Binding-site contacts:
Ligand atom C51 contacts residue NDP1 of chain 1.B at 3.2 Å.
Ligand atom N4' contacts residue TYR121 of chain 1.A at 3.6 Å (h-bond).
Ligand atom C2D contacts residue ALA9 of chain 1.A at 3.6 Å (hydrophobic).
Ligand atom O4' contacts residue ASN64 of chain 1.A at 3.3 Å (h-bond).
Ligand atom C3' contacts residue PRO61 of chain 1.A at 3.6 Å (hydrophobic).
Ligand atom N2' contacts residue GLU30 of chain 1.A at 2.7 Å (salt-bridge).
Ligand atom N3' contacts residue ILE7 of chain 1.A at 3.6 Å (h-bond).
Ligand atom N8' contacts residue PHE31 of chain 1.A at 3.5 Å.
Ligand atom C5D contacts residue NDP1 of chain 1.B at 3.7 Å.
Ligand atom O3' contacts residue PHE31 of chain 1.A at 3.7 Å.
Ligand atom N3' contacts residue PHE34 of chain 1.A at 3.6 Å.
Ligand atom N3' contacts residue NDP1 of chain 1.B at 3.5 Å (h-bond).
Ligand atom C3' contacts residue PHE31 of chain 1.A at 3.6 Å (hydrophobic).
Ligand atom N4' contacts residue PHE34 of chain 1.A at 3.6 Å.
Ligand atom C8A contacts residue NDP1 of chain 1.B at 3.8 Å.
Ligand atom N3' contacts residue ALA9 of chain 1.A at 3.8 Å.
Ligand atom N4' contacts residue VAL115 of chain 1.A at 3.1 Å (h-bond).
Ligand atom N3' contacts residue VAL8 of chain 1.A at 3.4 Å.
Ligand atom C51 contacts residue VAL115 of chain 1.A at 3.1 Å (hydrophobic).
Ligand atom N2' contacts residue VAL8 of chain 1.A at 3.5 Å.
Ligand atom N4' contacts residue NDP1 of chain 1.B at 3.6 Å.
Ligand atom C2D contacts residue GLU30 of chain 1.A at 3.7 Å.
Ligand atom O5' contacts residue GLN35 of chain 1.A at 3.5 Å (h-bond).
Ligand atom C2D contacts residue VAL8 of chain 1.A at 3.7 Å (hydrophobic).
Ligand atom C5B contacts residue GLN35 of chain 1.A at 3.4 Å.
Ligand atom C4A contacts residue NDP1 of chain 1.B at 3.6 Å.
Ligand atom C4D contacts residue PHE34 of chain 1.A at 3.5 Å (hydrophobic).
Ligand atom N2' contacts residue THR136 of chain 1.A at 3.7 Å.
Ligand atom C5B contacts residue PHE34 of chain 1.A at 3.7 Å (hydrophobic).
Ligand atom C4B contacts residue ASN64 of chain 1.A at 3.6 Å.
Ligand atom C4A contacts residue PHE34 of chain 1.A at 3.7 Å (hydrophobic).
Ligand atom C4' contacts residue PRO61 of chain 1.A at 3.8 Å (hydrophobic).
Ligand atom O3' contacts residue PRO61 of chain 1.A at 3.7 Å.
Ligand atom N4' contacts residue ILE7 of chain 1.A at 3.0 Å (h-bond).
Ligand atom C7' contacts residue PHE31 of chain 1.A at 3.5 Å (hydrophobic).
Ligand atom C2D contacts residue NDP1 of chain 1.B at 3.8 Å.
Ligand atom C5B contacts residue LEU67 of chain 1.A at 3.5 Å (hydrophobic).
Ligand atom N1' contacts residue GLU30 of chain 1.A at 3.0 Å (salt-bridge).
Ligand atom C4D contacts residue NDP1 of chain 1.B at 3.4 Å.
Ligand atom N2' contacts residue ALA9 of chain 1.A at 3.6 Å (h-bond).

This protein binds this small molecule.
Small molecule (SMILES): COc1cc(N(C)Cc2cnc3nc(N)nc(N)c3c2C)cc(OC)c1OC

Sequence of chain 1.A:
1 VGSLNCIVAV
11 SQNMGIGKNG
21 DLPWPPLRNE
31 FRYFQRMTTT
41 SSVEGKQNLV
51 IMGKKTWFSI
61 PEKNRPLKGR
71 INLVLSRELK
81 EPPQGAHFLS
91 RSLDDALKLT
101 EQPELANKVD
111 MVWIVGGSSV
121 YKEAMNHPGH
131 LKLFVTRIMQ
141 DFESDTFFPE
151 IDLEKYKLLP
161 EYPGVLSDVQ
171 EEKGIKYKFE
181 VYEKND